A small-molecule ligand and the protein it binds are described below.
Small molecule (SMILES): Cc1cc(CCCOc2c(C)cc(-n3nnc(C)n3)cc2C)on1

Binding-site contacts:
Ligand atom CM2 contacts residue ILE122 of chain 3.A at 3.9 Å (hydrophobic).
Ligand atom N1A contacts residue MET124 of chain 3.A at 3.9 Å.
Ligand atom C5 contacts residue LEU100 of chain 3.A at 4.0 Å (hydrophobic).
Ligand atom C4 contacts residue MET214 of chain 3.A at 4.0 Å (hydrophobic).
Ligand atom CM4 contacts residue TYR142 of chain 3.A at 3.9 Å (hydrophobic).
Ligand atom N1A contacts residue LEU217 of chain 3.A at 3.4 Å.
Ligand atom C5B contacts residue LEU181 of chain 3.A at 3.6 Å (hydrophobic).
Ligand atom CM4 contacts residue TYR144 of chain 3.A at 3.8 Å (hydrophobic).
Ligand atom CM3 contacts residue TYR190 of chain 3.A at 3.8 Å (hydrophobic).
Ligand atom N3A contacts residue PHE179 of chain 3.A at 3.6 Å.
Ligand atom O1 contacts residue MET214 of chain 3.A at 3.2 Å.
Ligand atom C4 contacts residue LEU100 of chain 3.A at 3.8 Å (hydrophobic).
Ligand atom C5 contacts residue MET214 of chain 3.A at 3.7 Å (hydrophobic).
Ligand atom C4 contacts residue TYR190 of chain 3.A at 3.8 Å (hydrophobic).
Ligand atom CM6 contacts residue LEU181 of chain 3.A at 3.8 Å (hydrophobic).
Ligand atom N5A contacts residue PHE179 of chain 3.A at 3.2 Å.
Ligand atom N1A contacts residue PHE179 of chain 3.A at 3.2 Å.
Ligand atom C6B contacts residue LEU181 of chain 3.A at 3.5 Å (hydrophobic).
Ligand atom N5A contacts residue LEU217 of chain 3.A at 3.7 Å.
Ligand atom CM2 contacts residue ILE77 of chain 3.A at 3.9 Å (hydrophobic).
Ligand atom N2A contacts residue PHE179 of chain 3.A at 3.3 Å.
Ligand atom CM6 contacts residue TYR144 of chain 3.A at 3.7 Å (hydrophobic).
Ligand atom C4A contacts residue TYR144 of chain 3.A at 3.5 Å (hydrophobic).
Ligand atom CM6 contacts residue LEU184 of chain 3.A at 3.6 Å (hydrophobic).
Ligand atom N2 contacts residue MET214 of chain 3.A at 3.7 Å.
Ligand atom C6B contacts residue ILE98 of chain 3.A at 3.8 Å (hydrophobic).
Ligand atom C3 contacts residue LEU100 of chain 3.A at 3.7 Å (hydrophobic).
Ligand atom C1C contacts residue MET214 of chain 3.A at 3.4 Å (hydrophobic).
Ligand atom C1B contacts residue ILE98 of chain 3.A at 3.6 Å (hydrophobic).
Ligand atom CM4 contacts residue VAL168 of chain 3.A at 3.9 Å (hydrophobic).
Ligand atom C3C contacts residue LEU181 of chain 3.A at 4.0 Å (hydrophobic).
Ligand atom N3A contacts residue TYR144 of chain 3.A at 3.2 Å.
Ligand atom N2A contacts residue TYR144 of chain 3.A at 4.0 Å.
Ligand atom C4A contacts residue PHE179 of chain 3.A at 3.5 Å (hydrophobic).
Ligand atom C5B contacts residue TYR144 of chain 3.A at 3.7 Å (hydrophobic).
Ligand atom O1 contacts residue LEU100 of chain 3.A at 3.8 Å.
Ligand atom O1B contacts residue ILE98 of chain 3.A at 3.1 Å.
Ligand atom CM4 contacts residue ALA166 of chain 3.A at 3.2 Å (hydrophobic).
Ligand atom N2 contacts residue LEU100 of chain 3.A at 3.8 Å.
Ligand atom C1B contacts residue LEU181 of chain 3.A at 3.9 Å (hydrophobic).

Sequence of chain 3.A:
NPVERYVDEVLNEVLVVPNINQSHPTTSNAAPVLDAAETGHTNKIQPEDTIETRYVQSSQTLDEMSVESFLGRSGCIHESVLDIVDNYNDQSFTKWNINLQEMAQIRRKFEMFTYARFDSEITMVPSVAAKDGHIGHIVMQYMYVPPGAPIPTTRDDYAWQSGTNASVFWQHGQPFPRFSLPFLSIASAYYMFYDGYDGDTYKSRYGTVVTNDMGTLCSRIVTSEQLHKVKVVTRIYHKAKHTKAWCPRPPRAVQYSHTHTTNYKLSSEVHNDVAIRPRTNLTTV